Binding-site contacts:
Ligand atom C1 contacts residue PHE283 of chain 1.A at 3.2 Å (hydrophobic).
Ligand atom C34 contacts residue ILE246 of chain 1.A at 3.6 Å (hydrophobic).
Ligand atom C14 contacts residue LEU189 of chain 1.A at 3.7 Å (hydrophobic).
Ligand atom N3 contacts residue PHE283 of chain 1.A at 3.8 Å.
Ligand atom C8 contacts residue PHE283 of chain 1.A at 3.6 Å (hydrophobic).
Ligand atom N5 contacts residue PHE283 of chain 1.A at 3.7 Å.
Ligand atom C18 contacts residue GLN280 of chain 1.A at 3.4 Å.
Ligand atom C8 contacts residue GLN280 of chain 1.A at 3.5 Å.
Ligand atom C25 contacts residue MET268 of chain 1.A at 3.8 Å (hydrophobic).
Ligand atom C33 contacts residue ILE246 of chain 1.A at 3.3 Å (hydrophobic).
Ligand atom C28 contacts residue GLY279 of chain 1.A at 3.7 Å.
Ligand atom C2 contacts residue PHE283 of chain 1.A at 3.3 Å (hydrophobic).
Ligand atom C27 contacts residue GLY279 of chain 1.A at 3.4 Å.
Ligand atom C35 contacts residue ILE246 of chain 1.A at 3.3 Å (hydrophobic).
Ligand atom C10 contacts residue PHE283 of chain 1.A at 3.6 Å (hydrophobic).
Ligand atom C33 contacts residue VAL232 of chain 1.A at 3.4 Å (hydrophobic).
Ligand atom C29 contacts residue ILE246 of chain 1.A at 3.6 Å (hydrophobic).
Ligand atom C18 contacts residue TYR247 of chain 1.A at 3.4 Å (hydrophobic).
Ligand atom O22 contacts residue PHE283 of chain 1.A at 3.5 Å.
Ligand atom C35 contacts residue VAL232 of chain 1.A at 3.9 Å (hydrophobic).
Ligand atom C24 contacts residue ILE265 of chain 1.A at 3.8 Å (hydrophobic).
Ligand atom N5 contacts residue GLN280 of chain 1.A at 2.9 Å (h-bond).
Ligand atom C24 contacts residue MET267 of chain 1.A at 3.6 Å (hydrophobic).
Ligand atom C10 contacts residue MET267 of chain 1.A at 3.6 Å (hydrophobic).
Ligand atom O22 contacts residue MET267 of chain 1.A at 3.8 Å.
Ligand atom C27 contacts residue MET267 of chain 1.A at 3.9 Å (hydrophobic).
Ligand atom N19 contacts residue GLY279 of chain 1.A at 3.5 Å (h-bond).
Ligand atom C18 contacts residue PHE283 of chain 1.A at 3.9 Å (hydrophobic).
Ligand atom C20 contacts residue MET267 of chain 1.A at 3.5 Å (hydrophobic).
Ligand atom O21 contacts residue LEU189 of chain 1.A at 3.1 Å.
Ligand atom C17 contacts residue PHE283 of chain 1.A at 3.7 Å (hydrophobic).
Ligand atom O22 contacts residue GLY279 of chain 1.A at 3.8 Å.
Ligand atom C18 contacts residue MET267 of chain 1.A at 3.8 Å (hydrophobic).
Ligand atom C20 contacts residue GLY279 of chain 1.A at 3.4 Å.
Ligand atom C28 contacts residue MET267 of chain 1.A at 3.8 Å (hydrophobic).
Ligand atom S7 contacts residue PHE283 of chain 1.A at 3.4 Å.
Ligand atom N19 contacts residue MET267 of chain 1.A at 3.4 Å.
Ligand atom C9 contacts residue PHE283 of chain 1.A at 3.7 Å (hydrophobic).
Ligand atom C25 contacts residue SER125 of chain 1.A at 3.8 Å.
Ligand atom C29 contacts residue PHE283 of chain 1.A at 3.9 Å (hydrophobic).

This protein binds this small molecule.
Small molecule (SMILES): Cc1cc(NC(=O)c2cc3c(COc4ccccn4)nn(-c4ccccc4)c3s2)n(C(C)(C)C)n1

Sequence of chain 1.A:
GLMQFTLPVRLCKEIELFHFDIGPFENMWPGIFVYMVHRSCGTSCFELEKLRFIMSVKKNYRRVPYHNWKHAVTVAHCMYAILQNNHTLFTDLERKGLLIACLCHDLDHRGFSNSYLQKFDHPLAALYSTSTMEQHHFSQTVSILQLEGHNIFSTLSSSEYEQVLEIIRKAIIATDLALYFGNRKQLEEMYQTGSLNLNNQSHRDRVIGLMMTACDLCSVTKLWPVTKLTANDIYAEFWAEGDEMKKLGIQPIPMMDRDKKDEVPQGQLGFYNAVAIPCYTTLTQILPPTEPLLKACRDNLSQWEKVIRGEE